Binding-site contacts:
Ligand atom C1 contacts residue GLY333 of chain 1.A at 3.3 Å.
Ligand atom O4 contacts residue ASP335 of chain 1.A at 2.9 Å (salt-bridge).
Ligand atom C6 contacts residue VAL311 of chain 1.A at 4.0 Å (hydrophobic).
Ligand atom C6 contacts residue GLU301 of chain 1.A at 3.2 Å.
Ligand atom O4 contacts residue THR312 of chain 1.A at 4.5 Å.
Ligand atom C5 contacts residue HIS332 of chain 1.A at 3.9 Å.
Ligand atom C4 contacts residue ASP335 of chain 1.A at 4.0 Å.
Ligand atom O3 contacts residue ASP335 of chain 1.A at 4.0 Å.
Ligand atom C6 contacts residue VAL311 of chain 1.A at 4.2 Å (hydrophobic).
Ligand atom O6 contacts residue GLU301 of chain 1.A at 2.6 Å (salt-bridge).
Ligand atom C6 contacts residue GLN310 of chain 1.A at 4.2 Å.
Ligand atom C3 contacts residue TYR334 of chain 1.A at 4.0 Å (hydrophobic).
Ligand atom C5 contacts residue GLY333 of chain 1.A at 3.4 Å.
Ligand atom C3 contacts residue GLY333 of chain 1.A at 3.5 Å.
Ligand atom C2 contacts residue HIS332 of chain 1.A at 4.5 Å.
Ligand atom C1 contacts residue HIS332 of chain 1.A at 4.2 Å.
Ligand atom O5 contacts residue HIS332 of chain 1.A at 3.5 Å.
Ligand atom O6 contacts residue TYR334 of chain 1.A at 3.4 Å.
Ligand atom O5 contacts residue GLY333 of chain 1.A at 3.4 Å (h-bond).
Ligand atom O6 contacts residue HIS332 of chain 1.A at 2.9 Å (h-bond).
Ligand atom O1 contacts residue GLY333 of chain 1.A at 4.1 Å.
Ligand atom C5 contacts residue VAL311 of chain 1.A at 4.3 Å (hydrophobic).
Ligand atom O4 contacts residue GLY333 of chain 1.A at 4.2 Å.
Ligand atom O6 contacts residue GLN310 of chain 1.A at 3.6 Å.
Ligand atom O4 contacts residue TYR334 of chain 1.A at 3.2 Å.
Ligand atom C6 contacts residue TYR334 of chain 1.A at 3.5 Å (hydrophobic).
Ligand atom C4 contacts residue TYR334 of chain 1.A at 4.0 Å (hydrophobic).
Ligand atom C5 contacts residue TYR334 of chain 1.A at 3.7 Å (hydrophobic).
Ligand atom C6 contacts residue HIS332 of chain 1.A at 4.0 Å.
Ligand atom O6 contacts residue VAL311 of chain 1.A at 2.7 Å (h-bond).
Ligand atom O4 contacts residue GLN310 of chain 1.A at 4.3 Å.
Ligand atom C4 contacts residue GLY333 of chain 1.A at 4.0 Å.
Ligand atom C2 contacts residue GLY333 of chain 1.A at 3.6 Å.
Ligand atom C3 contacts residue ASP335 of chain 1.A at 4.0 Å.
Ligand atom O4 contacts residue VAL311 of chain 1.A at 2.7 Å (h-bond).
Ligand atom C4 contacts residue VAL311 of chain 1.A at 3.4 Å (hydrophobic).

Sequence of chain 1.A:
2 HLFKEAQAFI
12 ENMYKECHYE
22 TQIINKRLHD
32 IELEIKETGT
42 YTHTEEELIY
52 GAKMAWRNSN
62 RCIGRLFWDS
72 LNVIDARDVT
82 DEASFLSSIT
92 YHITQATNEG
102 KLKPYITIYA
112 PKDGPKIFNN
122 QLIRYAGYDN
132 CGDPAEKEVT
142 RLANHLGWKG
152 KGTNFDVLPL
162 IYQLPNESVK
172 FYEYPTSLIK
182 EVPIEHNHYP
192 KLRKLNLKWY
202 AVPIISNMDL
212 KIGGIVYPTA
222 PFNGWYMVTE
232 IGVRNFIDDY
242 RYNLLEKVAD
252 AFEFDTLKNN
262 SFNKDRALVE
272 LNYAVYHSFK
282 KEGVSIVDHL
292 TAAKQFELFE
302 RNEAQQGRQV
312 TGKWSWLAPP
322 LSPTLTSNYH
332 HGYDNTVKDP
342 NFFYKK

A protein and the small-molecule ligand that binds it are described below.
Small molecule (SMILES): OC[C@H]1O[C@@](CO)(O[C@H]2O[C@H](CO)[C@@H](O)[C@H](O)[C@H]2O)[C@@H](O)[C@@H]1O